Binding-site contacts:
Ligand atom C5' contacts residue ILE49 of chain 1.A at 3.9 Å (hydrophobic).
Ligand atom C3' contacts residue ILE49 of chain 1.A at 3.8 Å (hydrophobic).
Ligand atom O3 contacts residue PHE53 of chain 1.A at 3.4 Å.
Ligand atom C3 contacts residue PPY1 of chain 1.H at 3.7 Å.
Ligand atom C5' contacts residue MET67 of chain 1.A at 3.6 Å (hydrophobic).
Ligand atom C2 contacts residue ASN54 of chain 1.A at 3.5 Å.
Ligand atom C3 contacts residue ILE49 of chain 1.A at 4.1 Å (hydrophobic).
Ligand atom C2' contacts residue PHE53 of chain 1.A at 3.9 Å (hydrophobic).
Ligand atom C3 contacts residue PHE53 of chain 1.A at 4.3 Å (hydrophobic).
Ligand atom C1 contacts residue ARG175 of chain 1.A at 3.7 Å.
Ligand atom C1' contacts residue PHE53 of chain 1.A at 3.8 Å (hydrophobic).
Ligand atom C1 contacts residue ASN54 of chain 1.A at 3.2 Å.
Ligand atom C6' contacts residue GLU69 of chain 1.A at 4.2 Å.
Ligand atom C1 contacts residue SER22 of chain 1.A at 3.5 Å.
Ligand atom C2 contacts residue PHE53 of chain 1.A at 4.3 Å (hydrophobic).
Ligand atom O2 contacts residue TYR20 of chain 1.A at 3.7 Å.
Ligand atom C3' contacts residue GLY51 of chain 1.A at 3.7 Å.
Ligand atom O3 contacts residue LEU52 of chain 1.A at 4.1 Å.
Ligand atom C6' contacts residue PHE53 of chain 1.A at 3.8 Å (hydrophobic).
Ligand atom O1 contacts residue ASN54 of chain 1.A at 3.3 Å (h-bond).
Ligand atom O2 contacts residue SER22 of chain 1.A at 2.7 Å (h-bond).
Ligand atom C4' contacts residue PHE53 of chain 1.A at 4.2 Å (hydrophobic).
Ligand atom C4' contacts residue GLU69 of chain 1.A at 4.0 Å.
Ligand atom O1 contacts residue PPY1 of chain 1.H at 4.0 Å.
Ligand atom C6' contacts residue ILE49 of chain 1.A at 3.9 Å (hydrophobic).
Ligand atom O1 contacts residue ARG175 of chain 1.A at 2.6 Å (salt-bridge).
Ligand atom O2 contacts residue ASN54 of chain 1.A at 3.4 Å.
Ligand atom O2 contacts residue THR34 of chain 1.A at 4.0 Å.
Ligand atom C4' contacts residue ILE49 of chain 1.A at 3.4 Å (hydrophobic).
Ligand atom O1 contacts residue SER22 of chain 1.A at 3.4 Å (h-bond).
Ligand atom C3' contacts residue PHE53 of chain 1.A at 4.1 Å (hydrophobic).
Ligand atom C3' contacts residue MET67 of chain 1.A at 3.5 Å (hydrophobic).
Ligand atom C5' contacts residue GLU69 of chain 1.A at 3.5 Å.
Ligand atom C4' contacts residue MET67 of chain 1.A at 3.6 Å (hydrophobic).
Ligand atom O2 contacts residue ARG175 of chain 1.A at 4.3 Å.
Ligand atom C5' contacts residue PHE53 of chain 1.A at 4.2 Å (hydrophobic).
Ligand atom C2' contacts residue ILE49 of chain 1.A at 3.7 Å (hydrophobic).
Ligand atom C2' contacts residue TYR20 of chain 1.A at 3.7 Å (hydrophobic).
Ligand atom O3 contacts residue ASN54 of chain 1.A at 2.9 Å (h-bond).
Ligand atom C1' contacts residue ILE49 of chain 1.A at 3.6 Å (hydrophobic).

The small molecule below binds the protein below.
Small molecule (SMILES): O=C(O)C(=O)Cc1ccccc1

Sequence of chain 1.A:
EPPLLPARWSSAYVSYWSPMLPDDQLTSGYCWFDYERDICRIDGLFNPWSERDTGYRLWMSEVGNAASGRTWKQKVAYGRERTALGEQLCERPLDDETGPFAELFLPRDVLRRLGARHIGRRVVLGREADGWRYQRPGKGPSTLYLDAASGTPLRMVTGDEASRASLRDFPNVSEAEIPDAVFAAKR